Binding-site contacts:
Ligand atom N2 contacts residue ASN215 of chain 1.I at 2.8 Å (h-bond).
Ligand atom C7 contacts residue LEU16 of chain 1.I at 4.5 Å (hydrophobic).
Ligand atom C1 contacts residue TYR13 of chain 1.I at 4.3 Å (hydrophobic).
Ligand atom C8 contacts residue ARG15 of chain 1.I at 3.8 Å.
Ligand atom C7 contacts residue ARG15 of chain 1.I at 4.5 Å.
Ligand atom O5 contacts residue ASN215 of chain 1.I at 2.4 Å (h-bond).
Ligand atom C3 contacts residue PRO14 of chain 1.I at 4.4 Å (hydrophobic).
Ligand atom C2 contacts residue ASN215 of chain 1.I at 2.4 Å.
Ligand atom O7 contacts residue ASN215 of chain 1.I at 4.2 Å.
Ligand atom C8 contacts residue PRO14 of chain 1.I at 3.5 Å (hydrophobic).
Ligand atom C7 contacts residue PRO14 of chain 1.I at 3.7 Å (hydrophobic).
Ligand atom C8 contacts residue LEU16 of chain 1.I at 3.9 Å (hydrophobic).
Ligand atom O7 contacts residue LEU16 of chain 1.I at 4.3 Å.
Ligand atom O6 contacts residue TYR13 of chain 1.I at 4.5 Å.
Ligand atom C1 contacts residue PRO14 of chain 1.I at 4.1 Å (hydrophobic).
Ligand atom N2 contacts residue ARG15 of chain 1.I at 4.4 Å.
Ligand atom C5 contacts residue ASN215 of chain 1.I at 3.8 Å.
Ligand atom C1 contacts residue ASN215 of chain 1.I at 1.5 Å.
Ligand atom O5 contacts residue TYR13 of chain 1.I at 4.3 Å.
Ligand atom C2 contacts residue PRO14 of chain 1.I at 4.0 Å (hydrophobic).
Ligand atom N2 contacts residue PRO14 of chain 1.I at 3.0 Å (h-bond).
Ligand atom C7 contacts residue ASN215 of chain 1.I at 3.7 Å.
Ligand atom C3 contacts residue ASN215 of chain 1.I at 3.8 Å.
Ligand atom C4 contacts residue ASN215 of chain 1.I at 4.3 Å.

A protein and the small-molecule ligand that binds it are described below.
Small molecule (SMILES): CC(=O)N[C@@H]1[C@@H](O)[C@H](O)[C@@H](CO)O[C@H]1O

Sequence of chain 1.I:
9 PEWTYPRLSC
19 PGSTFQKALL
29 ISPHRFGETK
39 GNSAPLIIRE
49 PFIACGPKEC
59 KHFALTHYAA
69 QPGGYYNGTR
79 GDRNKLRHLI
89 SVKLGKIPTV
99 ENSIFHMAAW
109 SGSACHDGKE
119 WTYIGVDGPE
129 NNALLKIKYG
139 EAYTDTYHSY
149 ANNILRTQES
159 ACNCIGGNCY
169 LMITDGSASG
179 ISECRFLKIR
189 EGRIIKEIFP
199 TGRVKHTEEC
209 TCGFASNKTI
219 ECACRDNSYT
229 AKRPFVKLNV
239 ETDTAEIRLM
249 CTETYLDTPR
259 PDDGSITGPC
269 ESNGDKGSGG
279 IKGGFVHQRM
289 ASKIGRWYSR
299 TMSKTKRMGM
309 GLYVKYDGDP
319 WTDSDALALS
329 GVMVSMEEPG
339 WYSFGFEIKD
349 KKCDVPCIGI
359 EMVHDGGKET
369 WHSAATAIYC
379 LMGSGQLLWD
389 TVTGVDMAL